Binding-site contacts:
Ligand atom C4 contacts residue GLY132 of chain 4.A at 3.7 Å.
Ligand atom F1 contacts residue PHE248 of chain 4.A at 3.4 Å.
Ligand atom O3 contacts residue ARG168 of chain 4.A at 2.7 Å (salt-bridge).
Ligand atom C4 contacts residue ARG168 of chain 4.A at 3.5 Å.
Ligand atom C1 contacts residue THR52 of chain 4.A at 3.3 Å.
Ligand atom O5 contacts residue GLY132 of chain 4.A at 2.8 Å (h-bond).
Ligand atom O3 contacts residue ASP94 of chain 4.A at 3.5 Å (salt-bridge).
Ligand atom C1 contacts residue TYR50 of chain 4.A at 3.3 Å (hydrophobic).
Ligand atom C4 contacts residue GLU198 of chain 4.A at 3.3 Å.
Ligand atom C1 contacts residue GLY53 of chain 4.A at 3.8 Å.
Ligand atom O1 contacts residue ASP94 of chain 4.A at 2.9 Å (salt-bridge).
Ligand atom O1 contacts residue THR52 of chain 4.A at 3.3 Å (h-bond).
Ligand atom O5 contacts residue GLU198 of chain 4.A at 3.4 Å (salt-bridge).
Ligand atom C2 contacts residue MN1 of chain 4.C at 3.1 Å.
Ligand atom O6 contacts residue ASN221 of chain 4.A at 2.9 Å (h-bond).
Ligand atom F2 contacts residue ALA54 of chain 4.A at 3.7 Å.
Ligand atom O2 contacts residue SER247 of chain 4.A at 3.3 Å (h-bond).
Ligand atom O5 contacts residue ARG168 of chain 4.A at 2.9 Å (salt-bridge).
Ligand atom C2 contacts residue TYR50 of chain 4.A at 3.6 Å (hydrophobic).
Ligand atom C1 contacts residue ASP94 of chain 4.A at 3.7 Å.
Ligand atom O3 contacts residue MN1 of chain 4.C at 2.2 Å.
Ligand atom O3 contacts residue TYR50 of chain 4.A at 3.8 Å.
Ligand atom O5 contacts residue CYS131 of chain 4.A at 3.8 Å.
Ligand atom O2 contacts residue TYR50 of chain 4.A at 3.5 Å (h-bond).
Ligand atom O1 contacts residue ALA54 of chain 4.A at 2.8 Å (h-bond).
Ligand atom O4 contacts residue SER247 of chain 4.A at 2.7 Å (h-bond).
Ligand atom F2 contacts residue CYS131 of chain 4.A at 3.7 Å.
Ligand atom O6 contacts residue VAL223 of chain 4.A at 3.8 Å.
Ligand atom O6 contacts residue GLU198 of chain 4.A at 2.3 Å (salt-bridge).
Ligand atom C2 contacts residue ARG168 of chain 4.A at 3.8 Å.
Ligand atom O1 contacts residue MN1 of chain 4.C at 2.2 Å.
Ligand atom F2 contacts residue ASP65 of chain 4.A at 3.4 Å.
Ligand atom O4 contacts residue ASN221 of chain 4.A at 3.1 Å (h-bond).
Ligand atom O4 contacts residue TYR50 of chain 4.A at 3.2 Å (h-bond).
Ligand atom O2 contacts residue THR52 of chain 4.A at 2.5 Å (h-bond).
Ligand atom O1 contacts residue GLY53 of chain 4.A at 2.9 Å (h-bond).
Ligand atom F2 contacts residue MN1 of chain 4.C at 3.6 Å.
Ligand atom C1 contacts residue MN1 of chain 4.C at 3.0 Å.
Ligand atom F1 contacts residue SER247 of chain 4.A at 3.4 Å.
Ligand atom C2 contacts residue SER247 of chain 4.A at 3.7 Å.

Sequence of chain 4.A:
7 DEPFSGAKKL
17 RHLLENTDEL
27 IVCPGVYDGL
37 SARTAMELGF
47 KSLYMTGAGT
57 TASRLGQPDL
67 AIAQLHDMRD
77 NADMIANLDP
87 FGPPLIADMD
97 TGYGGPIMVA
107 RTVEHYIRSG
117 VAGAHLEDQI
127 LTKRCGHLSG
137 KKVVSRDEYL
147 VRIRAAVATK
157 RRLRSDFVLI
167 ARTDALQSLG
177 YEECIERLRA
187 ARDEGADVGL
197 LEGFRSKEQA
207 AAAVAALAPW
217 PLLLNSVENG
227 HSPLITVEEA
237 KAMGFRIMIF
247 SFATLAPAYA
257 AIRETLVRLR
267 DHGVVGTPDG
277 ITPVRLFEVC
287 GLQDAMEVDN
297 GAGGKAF

This small molecule binds to this protein.
Small molecule (SMILES): O=C(O)C(O)(O)C(F)(F)C(=O)O